A protein and the small-molecule ligand that binds it are described below.
Small molecule (SMILES): Nc1ccn([C@H]2C[C@H](O[P](=O)(O)OC[C@H]3O[C@@H](n4cnc5c(N)ncnc54)C[C@@H]3O[P](=O)(O)OC[C@H]3O[C@@H](n4cnc5c(=O)nc(N)[nH]c54)C[C@@H]3O)[C@@H](CO[P](=O)(O)O[C@H]3C[C@H](n4cnc5c(N)ncnc54)O[C@@H]3CO[P](=O)(O)O[C@H]3C[C@H](n4cnc5c(N)ncnc54)O[C@@H]3CO[P](=O)(O)O[C@H]3C[C@H](n4cnc5c(N)ncnc54)O[C@@H]3CO[P](=O)(O)O[C@H]3C[C@H](n4cnc5c(=O)nc(N)[nH]c54)O[C@@H]3CO[P](=O)(O)O[C@H]3C[C@H](n4cnc5c(N)ncnc54)O[C@@H]3CO)O2)c(=O)n1

Binding-site contacts:
Ligand atom O5' contacts residue MET681 of chain 1.A at 3.8 Å.
Ligand atom OP1 contacts residue SER652 of chain 1.A at 3.9 Å.
Ligand atom C5' contacts residue GLY679 of chain 1.A at 3.3 Å.
Ligand atom O3' contacts residue SER652 of chain 1.A at 3.7 Å.
Ligand atom OP2 contacts residue ALA762 of chain 1.A at 3.8 Å.
Ligand atom C5' contacts residue ASP680 of chain 1.A at 3.6 Å.
Ligand atom OP2 contacts residue LYS667 of chain 1.A at 3.1 Å (salt-bridge).
Ligand atom OP1 contacts residue ARG631 of chain 1.A at 3.2 Å (salt-bridge).
Ligand atom C5' contacts residue MET681 of chain 1.A at 3.7 Å (hydrophobic).
Ligand atom OP2 contacts residue TYR701 of chain 1.A at 2.6 Å (h-bond).
Ligand atom OP1 contacts residue TYR701 of chain 1.A at 3.8 Å.
Ligand atom OP1 contacts residue TYR653 of chain 1.A at 2.5 Å (h-bond).
Ligand atom N6 contacts residue THR767 of chain 1.A at 3.8 Å.
Ligand atom P contacts residue LYS741 of chain 1.A at 3.8 Å.
Ligand atom C2' contacts residue SER766 of chain 1.A at 3.9 Å.
Ligand atom OP2 contacts residue SER652 of chain 1.A at 3.1 Å (h-bond).
Ligand atom N7 contacts residue SER766 of chain 1.A at 2.6 Å (h-bond).
Ligand atom OP2 contacts residue MET681 of chain 1.A at 3.8 Å.
Ligand atom P contacts residue TYR701 of chain 1.A at 3.6 Å.
Ligand atom C8 contacts residue SER766 of chain 1.A at 3.3 Å.
Ligand atom O5' contacts residue SER652 of chain 1.A at 3.8 Å.
Ligand atom OP2 contacts residue SER765 of chain 1.A at 3.5 Å (h-bond).
Ligand atom C5' contacts residue SER652 of chain 1.A at 3.9 Å.
Ligand atom N7 contacts residue THR764 of chain 1.A at 3.7 Å.
Ligand atom OP1 contacts residue ASP680 of chain 1.A at 3.8 Å.
Ligand atom P contacts residue ARG631 of chain 1.A at 3.4 Å.
Ligand atom P contacts residue TYR653 of chain 1.A at 3.7 Å.
Ligand atom C4' contacts residue ASP680 of chain 1.A at 3.8 Å.
Ligand atom OP1 contacts residue ASN678 of chain 1.A at 3.0 Å (h-bond).
Ligand atom C4' contacts residue GLY679 of chain 1.A at 3.7 Å.
Ligand atom O5' contacts residue LYS741 of chain 1.A at 3.7 Å.
Ligand atom OP2 contacts residue ARG631 of chain 1.A at 2.7 Å (salt-bridge).
Ligand atom OP1 contacts residue LYS741 of chain 1.A at 2.7 Å (salt-bridge).
Ligand atom C5 contacts residue SER766 of chain 1.A at 3.8 Å.
Ligand atom OP1 contacts residue LYS667 of chain 1.A at 3.7 Å.
Ligand atom C3' contacts residue SER652 of chain 1.A at 3.4 Å.
Ligand atom OP1 contacts residue MET681 of chain 1.A at 3.0 Å (h-bond).
Ligand atom N4 contacts residue THR767 of chain 1.A at 3.4 Å.
Ligand atom C8 contacts residue THR764 of chain 1.A at 3.8 Å.
Ligand atom P contacts residue SER652 of chain 1.A at 3.8 Å.

Sequence of chain 1.A:
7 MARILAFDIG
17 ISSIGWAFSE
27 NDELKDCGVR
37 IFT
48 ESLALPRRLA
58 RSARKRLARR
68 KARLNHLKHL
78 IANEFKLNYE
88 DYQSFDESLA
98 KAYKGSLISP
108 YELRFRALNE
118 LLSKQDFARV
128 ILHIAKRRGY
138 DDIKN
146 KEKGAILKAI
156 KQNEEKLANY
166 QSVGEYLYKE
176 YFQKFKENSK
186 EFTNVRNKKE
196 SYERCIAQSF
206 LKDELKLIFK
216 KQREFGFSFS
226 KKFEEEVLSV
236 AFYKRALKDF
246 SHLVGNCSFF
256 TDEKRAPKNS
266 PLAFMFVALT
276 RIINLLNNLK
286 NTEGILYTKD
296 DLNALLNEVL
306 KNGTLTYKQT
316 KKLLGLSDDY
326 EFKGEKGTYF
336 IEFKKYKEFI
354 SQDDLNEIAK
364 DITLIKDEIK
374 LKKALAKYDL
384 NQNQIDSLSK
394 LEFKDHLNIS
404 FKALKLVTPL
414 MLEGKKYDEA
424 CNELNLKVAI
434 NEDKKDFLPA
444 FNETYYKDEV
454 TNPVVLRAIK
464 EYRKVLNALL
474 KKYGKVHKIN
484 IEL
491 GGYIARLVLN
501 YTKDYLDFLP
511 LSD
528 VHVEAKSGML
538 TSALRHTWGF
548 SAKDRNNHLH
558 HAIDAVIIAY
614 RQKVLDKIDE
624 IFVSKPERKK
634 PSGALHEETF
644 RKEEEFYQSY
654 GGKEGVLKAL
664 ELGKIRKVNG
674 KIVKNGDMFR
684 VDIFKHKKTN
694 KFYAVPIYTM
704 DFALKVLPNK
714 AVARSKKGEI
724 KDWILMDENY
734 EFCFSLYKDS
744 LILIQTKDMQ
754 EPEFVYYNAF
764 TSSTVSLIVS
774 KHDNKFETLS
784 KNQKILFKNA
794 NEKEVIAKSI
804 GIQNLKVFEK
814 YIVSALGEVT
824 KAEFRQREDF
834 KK